This protein binds this small molecule.
Small molecule (SMILES): O=c1ccc2ccccc2o1

Sequence of chain 2.A:
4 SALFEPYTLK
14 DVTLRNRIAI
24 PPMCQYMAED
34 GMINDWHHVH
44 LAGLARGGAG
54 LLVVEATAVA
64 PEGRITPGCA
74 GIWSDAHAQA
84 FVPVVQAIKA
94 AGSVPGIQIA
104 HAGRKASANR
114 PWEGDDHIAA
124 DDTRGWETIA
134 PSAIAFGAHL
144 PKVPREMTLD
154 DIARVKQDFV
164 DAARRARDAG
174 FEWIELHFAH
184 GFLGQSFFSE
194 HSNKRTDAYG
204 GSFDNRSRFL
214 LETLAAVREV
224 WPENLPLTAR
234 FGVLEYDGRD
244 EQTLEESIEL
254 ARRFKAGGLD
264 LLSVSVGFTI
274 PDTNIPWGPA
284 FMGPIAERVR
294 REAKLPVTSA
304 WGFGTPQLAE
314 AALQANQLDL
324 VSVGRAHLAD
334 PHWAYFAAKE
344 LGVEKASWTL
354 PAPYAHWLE

Binding-site contacts:
Ligand atom C4 contacts residue TYR29 of chain 2.A at 3.9 Å (hydrophobic).
Ligand atom C5 contacts residue TRP360 of chain 1.A at 3.9 Å (hydrophobic).
Ligand atom C2 contacts residue ILE68 of chain 2.A at 3.6 Å (hydrophobic).
Ligand atom C1 contacts residue HIS180 of chain 2.A at 4.2 Å.
Ligand atom C1 contacts residue HIS183 of chain 2.A at 3.6 Å.
Ligand atom C7 contacts residue COU1 of chain 2.D at 4.1 Å.
Ligand atom C3 contacts residue FNR1 of chain 2.B at 3.2 Å.
Ligand atom C2 contacts residue FNR1 of chain 2.B at 3.3 Å.
Ligand atom C3 contacts residue TYR29 of chain 2.A at 3.5 Å (hydrophobic).
Ligand atom C2 contacts residue COU1 of chain 2.E at 4.3 Å.
Ligand atom C3 contacts residue ILE68 of chain 2.A at 4.0 Å (hydrophobic).
Ligand atom C6 contacts residue COU1 of chain 2.E at 3.4 Å.
Ligand atom O2 contacts residue COU1 of chain 2.E at 3.8 Å.
Ligand atom C1 contacts residue PHE185 of chain 2.A at 3.6 Å (hydrophobic).
Ligand atom C3 contacts residue CYS27 of chain 2.A at 4.0 Å (hydrophobic).
Ligand atom C7 contacts residue COU1 of chain 2.E at 3.2 Å.
Ligand atom C3 contacts residue COU1 of chain 2.E at 4.4 Å.
Ligand atom C4 contacts residue COU1 of chain 2.E at 3.9 Å.
Ligand atom C8 contacts residue TRP304 of chain 2.A at 4.0 Å (hydrophobic).
Ligand atom O1 contacts residue PHE185 of chain 2.A at 3.1 Å.
Ligand atom C5 contacts residue TYR29 of chain 2.A at 3.4 Å (hydrophobic).
Ligand atom C9 contacts residue COU1 of chain 2.E at 3.7 Å.
Ligand atom C1 contacts residue FNR1 of chain 2.B at 3.2 Å.
Ligand atom C1 contacts residue COU1 of chain 2.E at 4.1 Å.
Ligand atom C5 contacts residue FNR1 of chain 2.B at 3.5 Å.
Ligand atom O1 contacts residue FNR1 of chain 2.B at 3.1 Å.
Ligand atom C6 contacts residue TRP360 of chain 1.A at 3.6 Å (hydrophobic).
Ligand atom C2 contacts residue CYS27 of chain 2.A at 4.1 Å (hydrophobic).
Ligand atom C2 contacts residue PHE185 of chain 2.A at 3.9 Å (hydrophobic).
Ligand atom C8 contacts residue COU1 of chain 2.E at 3.4 Å.
Ligand atom C9 contacts residue FNR1 of chain 2.B at 3.3 Å.
Ligand atom O1 contacts residue HIS180 of chain 2.A at 3.0 Å (h-bond).
Ligand atom C6 contacts residue FNR1 of chain 2.B at 3.9 Å.
Ligand atom C4 contacts residue FNR1 of chain 2.B at 3.3 Å.
Ligand atom O1 contacts residue HIS183 of chain 2.A at 2.9 Å (h-bond).
Ligand atom C7 contacts residue FNR1 of chain 2.B at 3.7 Å.
Ligand atom C5 contacts residue COU1 of chain 2.E at 4.0 Å.
Ligand atom C8 contacts residue FNR1 of chain 2.B at 3.3 Å.
Ligand atom O2 contacts residue HIS183 of chain 2.A at 3.3 Å (h-bond).
Ligand atom O2 contacts residue FNR1 of chain 2.B at 3.1 Å.

Sequence of chain 1.A:
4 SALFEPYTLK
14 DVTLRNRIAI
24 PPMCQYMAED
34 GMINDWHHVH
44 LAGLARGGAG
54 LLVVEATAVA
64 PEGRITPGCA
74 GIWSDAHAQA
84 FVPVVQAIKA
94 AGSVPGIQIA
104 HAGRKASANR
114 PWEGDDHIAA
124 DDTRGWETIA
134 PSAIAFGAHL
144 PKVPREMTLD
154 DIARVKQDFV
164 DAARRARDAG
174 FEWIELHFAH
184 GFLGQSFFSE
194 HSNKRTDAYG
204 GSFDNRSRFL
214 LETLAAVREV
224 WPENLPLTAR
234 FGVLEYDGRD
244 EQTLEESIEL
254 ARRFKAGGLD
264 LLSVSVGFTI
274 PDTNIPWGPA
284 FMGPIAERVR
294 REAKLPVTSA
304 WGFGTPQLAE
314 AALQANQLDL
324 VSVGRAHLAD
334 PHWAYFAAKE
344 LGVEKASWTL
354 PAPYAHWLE